Sequence of chain 1.C:
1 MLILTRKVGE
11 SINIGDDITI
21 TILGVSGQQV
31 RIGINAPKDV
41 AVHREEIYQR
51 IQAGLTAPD

A small-molecule ligand and the protein it binds are described below.
Small molecule (SMILES): Nc1ccn([C@@H]2O[C@H](CO[P](=O)(O)O[C@H]3[C@@H](O)[C@H](n4ccc(=O)[nH]c4=O)O[C@@H]3CO)[C@@H](O[P](=O)(O)OC[C@H]3O[C@@H](n4cnc5c4NC=NC5N)[C@H](O)[C@@H]3O[P](=O)(O)OC[C@H]3O[C@@H](n4cnc5c(=O)[nH]c(N)nc54)[C@H](O)[C@@H]3O[P](=O)(O)OC[C@H]3O[C@@H](n4cnc5c(=O)[nH]c(N)nc54)[C@H](O)[C@@H]3O[P](=O)(O)OC[C@H]3O[C@@H](n4cnc5c4NC=NC5N)[C@H](O)[C@@H]3O[P](=O)(O)OC[C@H]3O[C@@H](n4ccc(N)nc4=O)[C@H](O)[C@@H]3O[P](=O)(O)OC[C@H]3O[C@@H](n4cnc5c4NC=NC5N)[C@H](O)[C@@H]3O[P](=O)(O)OC[C@H]3O[C@@H](n4ccc(=O)[nH]c4=O)[C@H](O)[C@@H]3O)[C@H]2O)c(=O)n1

Binding-site contacts:
Ligand atom O2 contacts residue ARG44 of chain 1.C at 2.8 Å (salt-bridge).
Ligand atom O3' contacts residue MET1 of chain 1.A at 3.3 Å (h-bond).
Ligand atom O4 contacts residue SER26 of chain 1.C at 3.1 Å.
Ligand atom N1 contacts residue LEU4 of chain 1.A at 3.4 Å.
Ligand atom N1 contacts residue VAL42 of chain 1.C at 3.3 Å.
Ligand atom C2 contacts residue VAL42 of chain 1.C at 3.5 Å (hydrophobic).
Ligand atom C2 contacts residue LEU4 of chain 1.A at 3.2 Å (hydrophobic).
Ligand atom N3 contacts residue LYS38 of chain 1.C at 3.4 Å.
Ligand atom O2' contacts residue LYS38 of chain 1.C at 3.1 Å.
Ligand atom N1 contacts residue THR5 of chain 1.A at 3.2 Å (h-bond).
Ligand atom C2 contacts residue ARG44 of chain 1.C at 3.5 Å.
Ligand atom C5' contacts residue MET1 of chain 1.A at 3.4 Å (hydrophobic).
Ligand atom O4' contacts residue LEU2 of chain 1.A at 3.1 Å.
Ligand atom O5' contacts residue ARG31 of chain 1.C at 3.1 Å (salt-bridge).
Ligand atom N7 contacts residue ILE3 of chain 1.A at 3.0 Å (h-bond).
Ligand atom N1 contacts residue VAL40 of chain 1.C at 3.0 Å (h-bond).
Ligand atom N7 contacts residue ARG44 of chain 1.C at 3.0 Å (salt-bridge).
Ligand atom N6 contacts residue ILE3 of chain 1.A at 2.8 Å (h-bond).
Ligand atom N2 contacts residue ALA36 of chain 1.C at 3.1 Å (h-bond).
Ligand atom C4' contacts residue ILE3 of chain 1.A at 3.2 Å (hydrophobic).
Ligand atom N2 contacts residue PRO37 of chain 1.C at 2.9 Å (h-bond).
Ligand atom C6 contacts residue VAL42 of chain 1.C at 3.5 Å (hydrophobic).
Ligand atom C2 contacts residue HIS43 of chain 1.C at 3.5 Å.
Ligand atom O5' contacts residue THR5 of chain 1.A at 3.2 Å (h-bond).
Ligand atom N2 contacts residue HIS43 of chain 1.C at 3.0 Å (h-bond).
Ligand atom O4' contacts residue ILE3 of chain 1.A at 3.1 Å.
Ligand atom O6 contacts residue HIS43 of chain 1.C at 3.3 Å.
Ligand atom O6 contacts residue VAL42 of chain 1.C at 3.1 Å (h-bond).
Ligand atom C2 contacts residue LYS38 of chain 1.C at 3.5 Å.
Ligand atom OP2 contacts residue MET1 of chain 1.A at 3.3 Å (h-bond).
Ligand atom O6 contacts residue ARG44 of chain 1.C at 2.9 Å (salt-bridge).
Ligand atom C8 contacts residue ILE3 of chain 1.A at 3.2 Å (hydrophobic).
Ligand atom N6 contacts residue THR5 of chain 1.A at 2.8 Å (h-bond).
Ligand atom N1 contacts residue HIS43 of chain 1.C at 3.1 Å (h-bond).
Ligand atom C1' contacts residue LEU2 of chain 1.A at 3.5 Å (hydrophobic).
Ligand atom O6 contacts residue ALA41 of chain 1.C at 3.3 Å.
Ligand atom N2 contacts residue VAL42 of chain 1.C at 3.1 Å (h-bond).
Ligand atom C4' contacts residue MET1 of chain 1.A at 3.1 Å (hydrophobic).
Ligand atom O4' contacts residue MET1 of chain 1.A at 3.3 Å (h-bond).
Ligand atom OP1 contacts residue ARG31 of chain 1.C at 2.9 Å (salt-bridge).

Sequence of chain 1.A:
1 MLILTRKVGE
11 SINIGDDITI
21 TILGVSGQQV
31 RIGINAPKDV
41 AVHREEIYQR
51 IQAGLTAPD